Binding-site contacts:
Ligand atom O4 contacts residue ASP114 of chain 1.C at 3.7 Å.
Ligand atom O6 contacts residue GLU17 of chain 1.C at 3.8 Å.
Ligand atom C3 contacts residue BMA1 of chain 1.K at 3.1 Å.
Ligand atom C4 contacts residue ASP114 of chain 1.C at 3.6 Å.
Ligand atom O3 contacts residue BMA1 of chain 1.K at 2.4 Å (h-bond).
Ligand atom O6 contacts residue ASP114 of chain 1.C at 3.1 Å (salt-bridge).
Ligand atom O4 contacts residue BMA1 of chain 1.K at 2.9 Å (h-bond).
Ligand atom O7 contacts residue FUC1 of chain 1.J at 3.8 Å.
Ligand atom C6 contacts residue GLU17 of chain 1.C at 3.6 Å.
Ligand atom C6 contacts residue BMA1 of chain 1.K at 4.4 Å.
Ligand atom O6 contacts residue FUC1 of chain 1.J at 3.5 Å (h-bond).
Ligand atom C4 contacts residue BMA1 of chain 1.K at 3.1 Å.
Ligand atom C2 contacts residue FUC1 of chain 1.J at 4.2 Å.
Ligand atom C5 contacts residue ASP114 of chain 1.C at 3.8 Å.
Ligand atom O5 contacts residue FUC1 of chain 1.J at 4.1 Å.
Ligand atom C6 contacts residue FUC1 of chain 1.J at 4.4 Å.
Ligand atom C6 contacts residue ASP114 of chain 1.C at 3.0 Å.

The protein below binds the small molecule below.
Small molecule (SMILES): CC(=O)N[C@@H]1[C@@H](O)[C@H](O)[C@@H](CO)O[C@H]1O

Sequence of chain 1.C:
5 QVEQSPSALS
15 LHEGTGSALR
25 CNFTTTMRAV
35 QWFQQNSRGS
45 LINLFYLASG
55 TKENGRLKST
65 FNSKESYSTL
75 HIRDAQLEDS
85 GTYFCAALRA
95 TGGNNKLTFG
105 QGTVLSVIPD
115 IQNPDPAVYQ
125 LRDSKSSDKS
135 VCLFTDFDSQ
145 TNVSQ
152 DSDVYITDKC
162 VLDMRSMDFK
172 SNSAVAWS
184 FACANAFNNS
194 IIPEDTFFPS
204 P